Sequence of chain 1.G:
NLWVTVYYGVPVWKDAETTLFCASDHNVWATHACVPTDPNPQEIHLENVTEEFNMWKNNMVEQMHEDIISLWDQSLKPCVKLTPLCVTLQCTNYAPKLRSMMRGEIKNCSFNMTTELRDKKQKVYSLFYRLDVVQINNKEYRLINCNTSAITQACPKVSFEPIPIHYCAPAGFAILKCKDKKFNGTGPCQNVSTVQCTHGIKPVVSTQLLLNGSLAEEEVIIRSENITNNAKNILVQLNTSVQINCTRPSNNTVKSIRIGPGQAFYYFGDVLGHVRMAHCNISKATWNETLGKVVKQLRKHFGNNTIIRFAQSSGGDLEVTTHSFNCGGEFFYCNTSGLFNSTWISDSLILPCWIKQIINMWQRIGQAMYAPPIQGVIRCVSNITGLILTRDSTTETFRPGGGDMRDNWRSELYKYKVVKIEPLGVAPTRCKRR

A protein and the small-molecule ligand that binds it are described below.
Small molecule (SMILES): CC(=O)N[C@H]1[C@H](O[C@H]2[C@H](O)[C@@H](NC(C)=O)CO[C@@H]2CO)O[C@H](CO)[C@@H](O)[C@@H]1O

Binding-site contacts:
Ligand atom C7 contacts residue LEU137 of chain 1.G at 4.5 Å (hydrophobic).
Ligand atom C1 contacts residue ASN118 of chain 1.G at 1.4 Å.
Ligand atom C7 contacts residue ASN118 of chain 1.G at 4.0 Å.
Ligand atom C8 contacts residue ASP290 of chain 1.G at 4.3 Å.
Ligand atom C8 contacts residue TYR135 of chain 1.G at 3.0 Å (hydrophobic).
Ligand atom O5 contacts residue ASN118 of chain 1.G at 2.3 Å (h-bond).
Ligand atom C1 contacts residue TYR135 of chain 1.G at 4.0 Å (hydrophobic).
Ligand atom C2 contacts residue ASN118 of chain 1.G at 2.5 Å.
Ligand atom C5 contacts residue TYR135 of chain 1.G at 3.9 Å (hydrophobic).
Ligand atom C7 contacts residue TYR135 of chain 1.G at 3.9 Å (hydrophobic).
Ligand atom O5 contacts residue TYR135 of chain 1.G at 4.3 Å.
Ligand atom C8 contacts residue LEU137 of chain 1.G at 3.9 Å (hydrophobic).
Ligand atom C3 contacts residue ASN118 of chain 1.G at 3.8 Å.
Ligand atom C6 contacts residue TYR135 of chain 1.G at 4.5 Å (hydrophobic).
Ligand atom C7 contacts residue TYR104 of chain 1.G at 4.4 Å (hydrophobic).
Ligand atom C5 contacts residue ASN118 of chain 1.G at 3.6 Å.
Ligand atom N2 contacts residue ASN118 of chain 1.G at 3.0 Å (h-bond).
Ligand atom O6 contacts residue TYR135 of chain 1.G at 4.3 Å.
Ligand atom C8 contacts residue TYR104 of chain 1.G at 4.3 Å (hydrophobic).
Ligand atom C4 contacts residue ASN118 of chain 1.G at 4.2 Å.
Ligand atom O7 contacts residue TYR104 of chain 1.G at 4.1 Å.
Ligand atom O7 contacts residue TYR135 of chain 1.G at 4.0 Å.
Ligand atom C8 contacts residue ASN118 of chain 1.G at 4.4 Å.